Binding-site contacts:
Ligand atom O5 contacts residue ASN316 of chain 1.B at 4.4 Å.
Ligand atom C5 contacts residue ASN320 of chain 1.B at 3.1 Å.
Ligand atom O6 contacts residue GLU323 of chain 1.B at 3.4 Å (salt-bridge).
Ligand atom O7 contacts residue ASN320 of chain 1.B at 4.1 Å.
Ligand atom C8 contacts residue ASN316 of chain 1.B at 3.5 Å.
Ligand atom C2 contacts residue ASN320 of chain 1.B at 2.6 Å.
Ligand atom C7 contacts residue ARG248 of chain 1.A at 4.2 Å.
Ligand atom C4 contacts residue ASN320 of chain 1.B at 3.9 Å.
Ligand atom O3 contacts residue ASN320 of chain 1.B at 4.0 Å.
Ligand atom C8 contacts residue ASN320 of chain 1.B at 2.8 Å.
Ligand atom O6 contacts residue ASN320 of chain 1.B at 3.0 Å (h-bond).
Ligand atom C6 contacts residue GLU323 of chain 1.B at 3.1 Å.
Ligand atom C5 contacts residue GLU323 of chain 1.B at 4.5 Å.
Ligand atom C8 contacts residue LEU317 of chain 1.B at 4.4 Å (hydrophobic).
Ligand atom O5 contacts residue ASN320 of chain 1.B at 2.4 Å (h-bond).
Ligand atom O7 contacts residue ARG248 of chain 1.A at 3.5 Å (salt-bridge).
Ligand atom C3 contacts residue ASN320 of chain 1.B at 3.6 Å.
Ligand atom C8 contacts residue ARG248 of chain 1.A at 3.6 Å.
Ligand atom N2 contacts residue ASN316 of chain 1.B at 4.5 Å.
Ligand atom C7 contacts residue ASN316 of chain 1.B at 4.4 Å.
Ligand atom C6 contacts residue ASN320 of chain 1.B at 3.0 Å.
Ligand atom C7 contacts residue ASN320 of chain 1.B at 3.2 Å.
Ligand atom C1 contacts residue ASN320 of chain 1.B at 1.4 Å.
Ligand atom N2 contacts residue ASN320 of chain 1.B at 3.2 Å (h-bond).
Ligand atom C1 contacts residue ASN316 of chain 1.B at 3.7 Å.

Sequence of chain 1.B:
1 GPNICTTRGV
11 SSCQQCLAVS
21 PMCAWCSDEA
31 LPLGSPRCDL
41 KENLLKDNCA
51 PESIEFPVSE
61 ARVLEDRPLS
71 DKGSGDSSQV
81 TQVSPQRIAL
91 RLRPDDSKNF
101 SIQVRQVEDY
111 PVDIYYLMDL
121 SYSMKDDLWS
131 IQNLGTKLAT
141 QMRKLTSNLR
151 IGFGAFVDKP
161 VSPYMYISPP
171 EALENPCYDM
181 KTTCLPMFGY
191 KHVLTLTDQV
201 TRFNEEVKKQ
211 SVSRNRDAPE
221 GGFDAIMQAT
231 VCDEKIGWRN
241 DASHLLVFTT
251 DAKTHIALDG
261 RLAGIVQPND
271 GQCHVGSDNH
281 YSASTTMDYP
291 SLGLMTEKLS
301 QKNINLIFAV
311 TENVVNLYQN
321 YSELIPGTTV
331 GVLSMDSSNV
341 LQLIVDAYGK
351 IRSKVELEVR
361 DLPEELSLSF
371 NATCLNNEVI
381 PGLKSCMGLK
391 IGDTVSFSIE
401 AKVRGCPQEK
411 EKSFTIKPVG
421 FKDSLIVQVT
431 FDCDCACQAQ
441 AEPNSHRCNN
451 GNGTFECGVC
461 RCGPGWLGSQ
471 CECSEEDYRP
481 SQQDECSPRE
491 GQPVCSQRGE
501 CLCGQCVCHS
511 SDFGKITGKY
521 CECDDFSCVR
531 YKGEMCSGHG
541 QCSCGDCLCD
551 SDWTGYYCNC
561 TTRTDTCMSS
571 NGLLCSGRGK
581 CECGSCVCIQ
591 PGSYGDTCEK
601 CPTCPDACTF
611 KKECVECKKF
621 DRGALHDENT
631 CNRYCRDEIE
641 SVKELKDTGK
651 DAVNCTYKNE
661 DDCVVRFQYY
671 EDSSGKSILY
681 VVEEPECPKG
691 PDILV

Sequence of chain 1.A:
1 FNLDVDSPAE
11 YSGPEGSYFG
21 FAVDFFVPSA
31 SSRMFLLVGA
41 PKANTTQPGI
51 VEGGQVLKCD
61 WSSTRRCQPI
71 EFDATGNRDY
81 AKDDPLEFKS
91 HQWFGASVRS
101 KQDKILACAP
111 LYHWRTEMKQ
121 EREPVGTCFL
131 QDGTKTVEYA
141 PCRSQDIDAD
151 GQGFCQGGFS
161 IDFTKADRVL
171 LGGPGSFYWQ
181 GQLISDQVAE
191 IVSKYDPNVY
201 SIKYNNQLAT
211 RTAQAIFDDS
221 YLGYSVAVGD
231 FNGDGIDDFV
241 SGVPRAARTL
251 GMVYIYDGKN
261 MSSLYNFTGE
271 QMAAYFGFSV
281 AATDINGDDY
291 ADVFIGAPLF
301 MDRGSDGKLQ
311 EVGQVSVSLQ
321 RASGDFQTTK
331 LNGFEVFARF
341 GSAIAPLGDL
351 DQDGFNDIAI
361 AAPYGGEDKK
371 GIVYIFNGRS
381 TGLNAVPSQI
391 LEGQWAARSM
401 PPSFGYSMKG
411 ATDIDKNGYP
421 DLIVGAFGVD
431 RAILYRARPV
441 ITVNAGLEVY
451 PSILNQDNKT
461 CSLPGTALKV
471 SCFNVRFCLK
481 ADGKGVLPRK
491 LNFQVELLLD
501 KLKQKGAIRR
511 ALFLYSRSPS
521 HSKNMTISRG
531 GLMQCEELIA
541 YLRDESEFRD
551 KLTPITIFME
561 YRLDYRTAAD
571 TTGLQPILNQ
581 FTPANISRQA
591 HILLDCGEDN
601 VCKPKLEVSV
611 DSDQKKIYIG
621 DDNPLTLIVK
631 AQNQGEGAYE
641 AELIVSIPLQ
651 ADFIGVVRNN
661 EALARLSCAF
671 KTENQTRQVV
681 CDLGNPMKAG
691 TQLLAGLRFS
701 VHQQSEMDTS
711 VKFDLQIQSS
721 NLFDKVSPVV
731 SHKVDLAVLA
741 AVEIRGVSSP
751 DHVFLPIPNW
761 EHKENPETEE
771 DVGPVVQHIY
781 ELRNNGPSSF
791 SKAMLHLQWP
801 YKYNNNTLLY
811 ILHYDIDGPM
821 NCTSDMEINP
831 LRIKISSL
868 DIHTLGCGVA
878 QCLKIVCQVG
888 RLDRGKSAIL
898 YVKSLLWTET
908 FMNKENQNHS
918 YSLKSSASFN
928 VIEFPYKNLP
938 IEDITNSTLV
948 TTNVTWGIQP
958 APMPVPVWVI

The protein below binds the small molecule below.
Small molecule (SMILES): CC(=O)N[C@@H]1[C@@H](O)[C@H](O)[C@@H](CO)O[C@H]1O